This protein binds this small molecule.
Small molecule (SMILES): CC(=O)N[C@@H]1[C@@H](O)[C@H](O[C@@H]2O[C@H](CO)[C@H](O)[C@H](O[C@]3(C(=O)O)C[C@H](O)[C@@H](NC(C)=O)[C@H]([C@H](O)[C@H](O)CO)O3)[C@H]2O)[C@@H](CO)O[C@H]1O

Binding-site contacts:
Ligand atom C8 contacts residue GLN217 of chain 2.A at 3.6 Å.
Ligand atom O1B contacts residue THR126 of chain 2.A at 2.7 Å (h-bond).
Ligand atom C11 contacts residue GLY124 of chain 2.A at 3.7 Å.
Ligand atom C11 contacts residue ALA125 of chain 2.A at 3.7 Å (hydrophobic).
Ligand atom O1B contacts residue SER127 of chain 2.A at 4.0 Å.
Ligand atom O1A contacts residue SER127 of chain 2.A at 3.0 Å (h-bond).
Ligand atom O1A contacts residue GLN217 of chain 2.A at 3.5 Å (h-bond).
Ligand atom C8 contacts residue GLU181 of chain 2.A at 4.1 Å.
Ligand atom C11 contacts residue LEU144 of chain 2.A at 3.5 Å (hydrophobic).
Ligand atom C1 contacts residue THR126 of chain 2.A at 3.5 Å.
Ligand atom C2 contacts residue GLN217 of chain 2.A at 4.0 Å.
Ligand atom N5 contacts residue ALA125 of chain 2.A at 2.9 Å (h-bond).
Ligand atom C9 contacts residue HIS174 of chain 2.A at 3.7 Å.
Ligand atom O9 contacts residue TYR88 of chain 2.A at 2.8 Å (h-bond).
Ligand atom C6 contacts residue ALA125 of chain 2.A at 4.0 Å (hydrophobic).
Ligand atom O9 contacts residue GLU181 of chain 2.A at 2.5 Å (salt-bridge).
Ligand atom C9 contacts residue TRP142 of chain 2.A at 3.9 Å (hydrophobic).
Ligand atom O4 contacts residue ALA125 of chain 2.A at 3.7 Å.
Ligand atom C5 contacts residue ALA125 of chain 2.A at 3.7 Å (hydrophobic).
Ligand atom O6 contacts residue GLU181 of chain 2.A at 2.9 Å (salt-bridge).
Ligand atom C4 contacts residue ALA125 of chain 2.A at 3.4 Å (hydrophobic).
Ligand atom C7 contacts residue TRP142 of chain 2.A at 4.1 Å (hydrophobic).
Ligand atom C8 contacts residue TYR88 of chain 2.A at 4.0 Å (hydrophobic).
Ligand atom O1A contacts residue THR126 of chain 2.A at 3.5 Å (h-bond).
Ligand atom C6 contacts residue GLU181 of chain 2.A at 3.2 Å.
Ligand atom O10 contacts residue LEU185 of chain 2.A at 3.2 Å.
Ligand atom C9 contacts residue GLU181 of chain 2.A at 3.1 Å.
Ligand atom C1 contacts residue GLN217 of chain 2.A at 3.2 Å.
Ligand atom O3 contacts residue GLN217 of chain 2.A at 3.8 Å.
Ligand atom C9 contacts residue TYR88 of chain 2.A at 3.4 Å (hydrophobic).
Ligand atom C1 contacts residue SER127 of chain 2.A at 3.9 Å.
Ligand atom O9 contacts residue GLN217 of chain 2.A at 3.9 Å.
Ligand atom O7 contacts residue LEU185 of chain 2.A at 4.0 Å.
Ligand atom O8 contacts residue TRP142 of chain 2.A at 4.0 Å.
Ligand atom O9 contacts residue HIS174 of chain 2.A at 3.6 Å.
Ligand atom O4 contacts residue GLN217 of chain 2.A at 3.1 Å (h-bond).
Ligand atom O8 contacts residue TYR88 of chain 2.A at 3.3 Å.
Ligand atom C10 contacts residue ALA125 of chain 2.A at 3.8 Å (hydrophobic).
Ligand atom O1B contacts residue GLN217 of chain 2.A at 2.7 Å (h-bond).
Ligand atom O8 contacts residue GLN217 of chain 2.A at 2.7 Å (h-bond).

Sequence of chain 2.A:
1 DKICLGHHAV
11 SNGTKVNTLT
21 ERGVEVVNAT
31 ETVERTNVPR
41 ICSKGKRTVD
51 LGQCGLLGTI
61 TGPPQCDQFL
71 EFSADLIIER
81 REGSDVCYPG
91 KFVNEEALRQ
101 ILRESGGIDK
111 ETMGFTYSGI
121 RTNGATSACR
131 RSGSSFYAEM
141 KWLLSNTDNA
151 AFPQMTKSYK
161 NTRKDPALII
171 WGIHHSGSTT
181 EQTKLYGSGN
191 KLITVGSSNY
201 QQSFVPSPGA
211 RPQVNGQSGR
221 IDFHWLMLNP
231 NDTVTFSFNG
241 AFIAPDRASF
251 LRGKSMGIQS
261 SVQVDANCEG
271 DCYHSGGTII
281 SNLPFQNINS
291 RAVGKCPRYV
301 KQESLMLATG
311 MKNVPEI